Binding-site contacts:
Ligand atom C7 contacts residue SER355 of chain 3.A at 4.0 Å.
Ligand atom C2 contacts residue ASN64 of chain 3.A at 2.4 Å.
Ligand atom O4 contacts residue ASN381 of chain 1.A at 4.5 Å.
Ligand atom N2 contacts residue SER355 of chain 3.A at 3.7 Å.
Ligand atom O3 contacts residue PHE384 of chain 1.A at 3.8 Å.
Ligand atom C8 contacts residue LYS387 of chain 3.A at 3.7 Å.
Ligand atom C4 contacts residue ASN381 of chain 1.A at 4.5 Å.
Ligand atom C7 contacts residue ASN64 of chain 3.A at 3.4 Å.
Ligand atom C3 contacts residue PHE384 of chain 1.A at 4.3 Å (hydrophobic).
Ligand atom O7 contacts residue ASN64 of chain 3.A at 3.6 Å.
Ligand atom C5 contacts residue ASN64 of chain 3.A at 3.6 Å.
Ligand atom O5 contacts residue ASN64 of chain 3.A at 2.4 Å (h-bond).
Ligand atom C1 contacts residue SER355 of chain 3.A at 4.1 Å.
Ligand atom C4 contacts residue ASN64 of chain 3.A at 4.2 Å.
Ligand atom N2 contacts residue ASN64 of chain 3.A at 2.8 Å (h-bond).
Ligand atom C3 contacts residue ASN64 of chain 3.A at 3.7 Å.
Ligand atom C1 contacts residue ASN64 of chain 3.A at 1.4 Å.
Ligand atom C4 contacts residue PHE384 of chain 1.A at 4.3 Å (hydrophobic).
Ligand atom C8 contacts residue SER355 of chain 3.A at 3.9 Å.

Sequence of chain 1.A:
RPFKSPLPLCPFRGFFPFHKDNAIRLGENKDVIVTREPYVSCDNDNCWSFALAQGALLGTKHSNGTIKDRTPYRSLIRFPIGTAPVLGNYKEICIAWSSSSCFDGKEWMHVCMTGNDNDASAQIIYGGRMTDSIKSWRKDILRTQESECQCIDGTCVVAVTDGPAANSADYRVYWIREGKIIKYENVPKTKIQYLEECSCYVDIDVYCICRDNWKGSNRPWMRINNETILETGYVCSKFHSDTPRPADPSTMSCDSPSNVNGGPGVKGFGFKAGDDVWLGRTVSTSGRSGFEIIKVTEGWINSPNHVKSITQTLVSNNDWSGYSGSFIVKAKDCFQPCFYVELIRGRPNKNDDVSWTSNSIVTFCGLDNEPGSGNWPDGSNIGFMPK

Sequence of chain 3.A:
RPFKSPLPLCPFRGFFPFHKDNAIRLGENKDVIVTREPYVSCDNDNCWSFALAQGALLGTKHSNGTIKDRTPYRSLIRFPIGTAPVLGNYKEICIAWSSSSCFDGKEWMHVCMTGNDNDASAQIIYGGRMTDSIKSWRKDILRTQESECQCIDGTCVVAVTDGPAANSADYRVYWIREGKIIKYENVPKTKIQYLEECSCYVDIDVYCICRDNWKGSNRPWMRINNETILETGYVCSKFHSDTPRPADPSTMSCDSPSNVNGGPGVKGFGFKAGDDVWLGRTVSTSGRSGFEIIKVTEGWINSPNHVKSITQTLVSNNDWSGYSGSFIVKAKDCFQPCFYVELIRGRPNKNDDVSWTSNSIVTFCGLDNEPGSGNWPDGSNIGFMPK

This small molecule binds to this protein.
Small molecule (SMILES): CC(=O)N[C@H]1[C@H](O[C@H]2[C@H](O)[C@@H](NC(C)=O)CO[C@@H]2CO[C@@H]2O[C@@H](C)[C@@H](O)[C@@H](O)[C@@H]2O)O[C@H](CO)[C@@H](O)[C@@H]1O